A small-molecule ligand and the protein it binds are described below.
Small molecule (SMILES): C=C(Oc1cccc(C(=O)O)c1)C(=O)O

Sequence of chain 1.B:
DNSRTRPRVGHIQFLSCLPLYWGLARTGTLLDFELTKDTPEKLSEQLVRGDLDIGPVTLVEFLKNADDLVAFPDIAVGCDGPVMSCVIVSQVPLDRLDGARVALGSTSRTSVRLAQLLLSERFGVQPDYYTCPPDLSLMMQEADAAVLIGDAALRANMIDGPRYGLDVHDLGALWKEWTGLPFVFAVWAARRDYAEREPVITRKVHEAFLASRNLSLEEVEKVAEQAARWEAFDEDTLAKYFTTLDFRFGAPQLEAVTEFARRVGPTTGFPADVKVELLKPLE

Binding-site contacts:
Ligand atom O14 contacts residue TYR243 of chain 1.B at 3.5 Å (h-bond).
Ligand atom C08 contacts residue THR60 of chain 1.B at 3.8 Å.
Ligand atom O11 contacts residue THR60 of chain 1.B at 2.7 Å (h-bond).
Ligand atom O15 contacts residue GLY152 of chain 1.B at 3.0 Å (h-bond).
Ligand atom O11 contacts residue THR112 of chain 1.B at 3.1 Å (h-bond).
Ligand atom O10 contacts residue ARG111 of chain 1.B at 3.8 Å.
Ligand atom C09 contacts residue THR60 of chain 1.B at 3.4 Å.
Ligand atom O15 contacts residue SER87 of chain 1.B at 3.7 Å.
Ligand atom O14 contacts residue SER87 of chain 1.B at 2.8 Å (h-bond).
Ligand atom O10 contacts residue SER110 of chain 1.B at 2.5 Å (h-bond).
Ligand atom C04 contacts residue PHE187 of chain 1.B at 3.4 Å (hydrophobic).
Ligand atom C09 contacts residue SER113 of chain 1.B at 3.8 Å.
Ligand atom C12 contacts residue PHE187 of chain 1.B at 3.7 Å (hydrophobic).
Ligand atom C02 contacts residue CYS88 of chain 1.B at 3.3 Å (hydrophobic).
Ligand atom C01 contacts residue SER87 of chain 1.B at 3.6 Å.
Ligand atom C13 contacts residue CYS88 of chain 1.B at 3.8 Å (hydrophobic).
Ligand atom C08 contacts residue ILE151 of chain 1.B at 3.8 Å (hydrophobic).
Ligand atom O10 contacts residue SER113 of chain 1.B at 2.8 Å (h-bond).
Ligand atom C07 contacts residue PRO42 of chain 1.B at 3.6 Å (hydrophobic).
Ligand atom O15 contacts residue ILE151 of chain 1.B at 3.4 Å.
Ligand atom C01 contacts residue VAL85 of chain 1.B at 3.7 Å (hydrophobic).
Ligand atom O11 contacts residue ARG111 of chain 1.B at 2.9 Å (salt-bridge).
Ligand atom C06 contacts residue PRO42 of chain 1.B at 3.6 Å (hydrophobic).
Ligand atom C07 contacts residue THR60 of chain 1.B at 3.8 Å.
Ligand atom O14 contacts residue GLY152 of chain 1.B at 3.7 Å.
Ligand atom C09 contacts residue ILE151 of chain 1.B at 3.8 Å (hydrophobic).
Ligand atom O03 contacts residue CYS88 of chain 1.B at 3.0 Å (h-bond).
Ligand atom C09 contacts residue THR112 of chain 1.B at 3.6 Å.
Ligand atom C13 contacts residue GLY152 of chain 1.B at 3.7 Å.
Ligand atom O10 contacts residue THR112 of chain 1.B at 3.4 Å (h-bond).
Ligand atom C09 contacts residue ARG111 of chain 1.B at 3.8 Å.
Ligand atom C13 contacts residue SER87 of chain 1.B at 3.5 Å.
Ligand atom C12 contacts residue SER113 of chain 1.B at 3.6 Å.
Ligand atom O10 contacts residue ILE151 of chain 1.B at 3.6 Å.
Ligand atom C01 contacts residue VAL79 of chain 1.B at 3.5 Å (hydrophobic).
Ligand atom O11 contacts residue SER110 of chain 1.B at 3.6 Å (h-bond).
Ligand atom O15 contacts residue CYS88 of chain 1.B at 3.9 Å.
Ligand atom O14 contacts residue SER18 of chain 1.B at 3.8 Å.
Ligand atom C09 contacts residue SER110 of chain 1.B at 3.4 Å.
Ligand atom O03 contacts residue PHE187 of chain 1.B at 3.2 Å.